A small-molecule ligand and the protein it binds are described below.
Small molecule (SMILES): CC(C)CCC[C@@H](C)[C@H]1CC[C@H]2[C@@H]3CC=C4C[C@@H](O)CC[C@]4(C)[C@H]3CC[C@]12C

Binding-site contacts:
Ligand atom C16 contacts residue LEU65 of chain 1.A at 3.7 Å (hydrophobic).
Ligand atom O1 contacts residue GLN83 of chain 1.A at 3.3 Å (h-bond).
Ligand atom C2 contacts residue GLN83 of chain 1.A at 3.8 Å.
Ligand atom C3 contacts residue GLU79 of chain 1.A at 3.8 Å.
Ligand atom C20 contacts residue VAL152 of chain 1.A at 3.9 Å (hydrophobic).
Ligand atom C12 contacts residue ILE30 of chain 1.A at 3.6 Å (hydrophobic).
Ligand atom C11 contacts residue TYR156 of chain 1.A at 3.5 Å (hydrophobic).
Ligand atom C18 contacts residue TYR153 of chain 1.A at 3.9 Å (hydrophobic).
Ligand atom C1 contacts residue HIS27 of chain 1.A at 3.7 Å.
Ligand atom C9 contacts residue ASP35 of chain 1.A at 3.2 Å.
Ligand atom C12 contacts residue ASP35 of chain 1.A at 3.4 Å.
Ligand atom C15 contacts residue LEU65 of chain 1.A at 3.7 Å (hydrophobic).
Ligand atom C11 contacts residue ASP35 of chain 1.A at 3.6 Å.
Ligand atom C26 contacts residue MET34 of chain 1.A at 3.9 Å (hydrophobic).
Ligand atom C6 contacts residue PHE72 of chain 1.A at 3.7 Å (hydrophobic).
Ligand atom C19 contacts residue TYR156 of chain 1.A at 3.6 Å (hydrophobic).
Ligand atom C18 contacts residue TYR156 of chain 1.A at 3.7 Å (hydrophobic).
Ligand atom C24 contacts residue TYR56 of chain 1.A at 3.8 Å (hydrophobic).
Ligand atom C15 contacts residue TYR153 of chain 1.A at 3.4 Å (hydrophobic).
Ligand atom C3 contacts residue GLN83 of chain 1.A at 4.0 Å.
Ligand atom C5 contacts residue GLU79 of chain 1.A at 3.9 Å.
Ligand atom C15 contacts residue ASP35 of chain 1.A at 4.0 Å.
Ligand atom C13 contacts residue ASP35 of chain 1.A at 3.6 Å.
Ligand atom C21 contacts residue TYR156 of chain 1.A at 3.6 Å (hydrophobic).
Ligand atom C27 contacts residue TRP55 of chain 1.A at 4.0 Å (hydrophobic).
Ligand atom C27 contacts residue TYR56 of chain 1.A at 3.9 Å (hydrophobic).
Ligand atom C17 contacts residue ASP35 of chain 1.A at 3.4 Å.
Ligand atom C7 contacts residue TYR153 of chain 1.A at 3.9 Å (hydrophobic).
Ligand atom C12 contacts residue TYR156 of chain 1.A at 3.5 Å (hydrophobic).
Ligand atom C19 contacts residue LEU117 of chain 1.A at 3.7 Å (hydrophobic).
Ligand atom C16 contacts residue ASP35 of chain 1.A at 3.8 Å.
Ligand atom C8 contacts residue ASP35 of chain 1.A at 4.0 Å.
Ligand atom C14 contacts residue ASP35 of chain 1.A at 3.2 Å.
Ligand atom C22 contacts residue TYR56 of chain 1.A at 3.9 Å (hydrophobic).
Ligand atom C8 contacts residue TYR153 of chain 1.A at 3.6 Å (hydrophobic).
Ligand atom C1 contacts residue GLU79 of chain 1.A at 3.9 Å.
Ligand atom O1 contacts residue THR116 of chain 1.A at 3.0 Å (h-bond).
Ligand atom C22 contacts residue VAL152 of chain 1.A at 4.0 Å (hydrophobic).
Ligand atom C18 contacts residue VAL152 of chain 1.A at 3.9 Å (hydrophobic).
Ligand atom C7 contacts residue PHE72 of chain 1.A at 3.7 Å (hydrophobic).

Sequence of chain 1.A:
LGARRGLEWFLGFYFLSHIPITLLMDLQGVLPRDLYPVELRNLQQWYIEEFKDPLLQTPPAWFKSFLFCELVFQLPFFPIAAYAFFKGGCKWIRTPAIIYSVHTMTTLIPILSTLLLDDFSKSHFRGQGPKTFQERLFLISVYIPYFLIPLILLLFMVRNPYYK